Sequence of chain 1.D:
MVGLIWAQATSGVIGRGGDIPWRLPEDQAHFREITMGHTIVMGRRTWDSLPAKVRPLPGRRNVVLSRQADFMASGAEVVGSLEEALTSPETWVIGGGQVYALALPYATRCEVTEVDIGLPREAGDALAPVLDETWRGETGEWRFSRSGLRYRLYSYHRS

The small molecule below binds the protein below.
Small molecule (SMILES): CCc1nc(N)nc(N)c1C#CCc1cc(OC)cc(-c2ccc(C(=O)O)cc2)c1

Binding-site contacts:
Ligand atom C2 contacts residue TRP6 of chain 1.D at 3.7 Å (hydrophobic).
Ligand atom OBA contacts residue ARG32 of chain 1.D at 2.3 Å (salt-bridge).
Ligand atom CAH contacts residue ASP27 of chain 1.D at 3.5 Å.
Ligand atom NAG contacts residue ILE5 of chain 1.D at 2.9 Å (h-bond).
Ligand atom NAG contacts residue PHE31 of chain 1.D at 3.5 Å.
Ligand atom C6 contacts residue PHE31 of chain 1.D at 3.4 Å (hydrophobic).
Ligand atom CAY contacts residue LEU57 of chain 1.D at 3.7 Å (hydrophobic).
Ligand atom CAN contacts residue LEU50 of chain 1.D at 3.7 Å (hydrophobic).
Ligand atom CAI contacts residue ASP27 of chain 1.D at 3.6 Å.
Ligand atom N1 contacts residue PHE31 of chain 1.D at 3.5 Å.
Ligand atom CAW contacts residue LEU57 of chain 1.D at 3.6 Å (hydrophobic).
Ligand atom CBC contacts residue SER49 of chain 1.D at 3.4 Å.
Ligand atom C5 contacts residue NDP1 of chain 1.P at 3.6 Å.
Ligand atom NAJ contacts residue THR113 of chain 1.D at 3.7 Å.
Ligand atom CAK contacts residue NDP1 of chain 1.P at 3.6 Å.
Ligand atom CAV contacts residue PHE31 of chain 1.D at 3.5 Å (hydrophobic).
Ligand atom OBD contacts residue ARG60 of chain 1.D at 3.0 Å (salt-bridge).
Ligand atom CAZ contacts residue ARG32 of chain 1.D at 3.0 Å.
Ligand atom CAO contacts residue LEU50 of chain 1.D at 3.6 Å (hydrophobic).
Ligand atom C2 contacts residue ALA7 of chain 1.D at 3.7 Å (hydrophobic).
Ligand atom C2 contacts residue ASP27 of chain 1.D at 3.4 Å.
Ligand atom CAU contacts residue PHE31 of chain 1.D at 3.5 Å (hydrophobic).
Ligand atom NAJ contacts residue ASP27 of chain 1.D at 2.9 Å (salt-bridge).
Ligand atom OBD contacts residue ARG32 of chain 1.D at 3.0 Å.
Ligand atom OBB contacts residue PRO51 of chain 1.D at 3.7 Å.
Ligand atom N1 contacts residue NDP1 of chain 1.P at 3.7 Å.
Ligand atom NAG contacts residue TYR100 of chain 1.D at 3.4 Å (h-bond).
Ligand atom N3 contacts residue ASP27 of chain 1.D at 2.6 Å (salt-bridge).
Ligand atom N1 contacts residue ILE5 of chain 1.D at 3.5 Å (h-bond).
Ligand atom CAX contacts residue LEU57 of chain 1.D at 3.6 Å (hydrophobic).
Ligand atom NAG contacts residue ILE94 of chain 1.D at 3.0 Å (h-bond).
Ligand atom C6 contacts residue ILE5 of chain 1.D at 3.6 Å (hydrophobic).
Ligand atom NAG contacts residue NDP1 of chain 1.P at 3.6 Å.
Ligand atom C5 contacts residue PHE31 of chain 1.D at 3.6 Å (hydrophobic).
Ligand atom CAZ contacts residue ARG60 of chain 1.D at 3.7 Å.
Ligand atom NAJ contacts residue TRP6 of chain 1.D at 3.4 Å.
Ligand atom C6 contacts residue NDP1 of chain 1.P at 3.4 Å.
Ligand atom N1 contacts residue TRP6 of chain 1.D at 3.2 Å.
Ligand atom NAJ contacts residue ALA7 of chain 1.D at 3.6 Å (h-bond).
Ligand atom C4 contacts residue ASP27 of chain 1.D at 3.5 Å.